The small molecule below binds the protein below.
Small molecule (SMILES): N[C@@H](CCC(=O)O)C(=O)O

Binding-site contacts:
Ligand atom N contacts residue GLU193 of chain 1.B at 2.8 Å (salt-bridge).
Ligand atom N contacts residue TYR61 of chain 1.B at 4.0 Å.
Ligand atom CB contacts residue LEU138 of chain 1.B at 4.0 Å (hydrophobic).
Ligand atom CG contacts residue GLU193 of chain 1.B at 3.5 Å.
Ligand atom OXT contacts residue THR91 of chain 1.B at 2.9 Å (h-bond).
Ligand atom OE1 contacts residue THR143 of chain 1.B at 3.1 Å (h-bond).
Ligand atom OXT contacts residue PRO89 of chain 1.B at 3.8 Å.
Ligand atom CA contacts residue SER142 of chain 1.B at 3.3 Å.
Ligand atom CA contacts residue TYR61 of chain 1.B at 4.1 Å (hydrophobic).
Ligand atom OXT contacts residue TYR61 of chain 1.B at 3.5 Å.
Ligand atom CD contacts residue THR143 of chain 1.B at 3.2 Å.
Ligand atom CG contacts residue TYR61 of chain 1.B at 4.3 Å (hydrophobic).
Ligand atom OE1 contacts residue SER142 of chain 1.B at 3.3 Å (h-bond).
Ligand atom O contacts residue ARG96 of chain 1.B at 2.8 Å (salt-bridge).
Ligand atom CG contacts residue LEU138 of chain 1.B at 3.8 Å (hydrophobic).
Ligand atom CD contacts residue LEU138 of chain 1.B at 4.1 Å (hydrophobic).
Ligand atom OE1 contacts residue LEU138 of chain 1.B at 4.2 Å.
Ligand atom C contacts residue TYR61 of chain 1.B at 3.7 Å (hydrophobic).
Ligand atom O contacts residue TYR61 of chain 1.B at 3.5 Å.
Ligand atom N contacts residue TYR220 of chain 1.B at 3.7 Å.
Ligand atom CA contacts residue THR91 of chain 1.B at 3.4 Å.
Ligand atom CA contacts residue PRO89 of chain 1.B at 4.0 Å (hydrophobic).
Ligand atom OXT contacts residue ARG96 of chain 1.B at 2.8 Å (salt-bridge).
Ligand atom C contacts residue THR91 of chain 1.B at 3.6 Å.
Ligand atom O contacts residue SER142 of chain 1.B at 2.9 Å (h-bond).
Ligand atom C contacts residue ARG96 of chain 1.B at 3.5 Å.
Ligand atom OE2 contacts residue GLU193 of chain 1.B at 3.9 Å.
Ligand atom N contacts residue SER142 of chain 1.B at 4.1 Å.
Ligand atom O contacts residue GLY141 of chain 1.B at 3.3 Å.
Ligand atom CA contacts residue GLU193 of chain 1.B at 3.4 Å.
Ligand atom OXT contacts residue SER142 of chain 1.B at 4.0 Å.
Ligand atom C contacts residue SER142 of chain 1.B at 3.3 Å.
Ligand atom N contacts residue PRO89 of chain 1.B at 2.8 Å (h-bond).
Ligand atom N contacts residue THR91 of chain 1.B at 2.9 Å (h-bond).
Ligand atom OE2 contacts residue THR143 of chain 1.B at 2.6 Å (h-bond).
Ligand atom OE1 contacts residue GLY141 of chain 1.B at 3.7 Å.
Ligand atom OXT contacts residue LEU90 of chain 1.B at 3.6 Å.
Ligand atom CB contacts residue GLU193 of chain 1.B at 4.0 Å.
Ligand atom CD contacts residue GLU193 of chain 1.B at 4.0 Å.
Ligand atom CB contacts residue TYR61 of chain 1.B at 3.5 Å (hydrophobic).

Sequence of chain 1.B:
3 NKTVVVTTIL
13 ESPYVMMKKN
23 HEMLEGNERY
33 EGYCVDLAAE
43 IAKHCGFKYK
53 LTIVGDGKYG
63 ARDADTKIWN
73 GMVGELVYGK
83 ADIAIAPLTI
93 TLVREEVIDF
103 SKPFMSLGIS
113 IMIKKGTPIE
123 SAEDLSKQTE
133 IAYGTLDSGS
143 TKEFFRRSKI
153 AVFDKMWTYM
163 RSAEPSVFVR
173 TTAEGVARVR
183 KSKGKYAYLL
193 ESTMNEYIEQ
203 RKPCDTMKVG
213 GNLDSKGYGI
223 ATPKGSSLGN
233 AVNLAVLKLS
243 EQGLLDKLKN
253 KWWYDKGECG